A protein and the small-molecule ligand that binds it are described below.
Small molecule (SMILES): CC(=O)N[C@@H]1[C@@H](O)[C@H](O)[C@@H](CO)O[C@H]1O

Binding-site contacts:
Ligand atom O7 contacts residue ASP161 of chain 8.A at 3.7 Å.
Ligand atom O7 contacts residue THR160 of chain 8.A at 2.5 Å.
Ligand atom O5 contacts residue THR160 of chain 8.A at 3.2 Å.
Ligand atom C5 contacts residue ASN154 of chain 8.A at 3.8 Å.
Ligand atom O5 contacts residue ASN154 of chain 8.A at 2.4 Å (h-bond).
Ligand atom C8 contacts residue VAL153 of chain 8.A at 4.4 Å (hydrophobic).
Ligand atom C8 contacts residue ASN154 of chain 8.A at 4.1 Å.
Ligand atom C6 contacts residue HIS158 of chain 8.A at 4.0 Å.
Ligand atom C5 contacts residue THR160 of chain 8.A at 3.7 Å.
Ligand atom C3 contacts residue THR160 of chain 8.A at 3.9 Å.
Ligand atom O3 contacts residue THR160 of chain 8.A at 4.3 Å.
Ligand atom C1 contacts residue THR160 of chain 8.A at 3.0 Å.
Ligand atom N2 contacts residue THR160 of chain 8.A at 3.5 Å.
Ligand atom C4 contacts residue ASN154 of chain 8.A at 4.3 Å.
Ligand atom C4 contacts residue THR160 of chain 8.A at 3.6 Å.
Ligand atom C1 contacts residue ASN154 of chain 8.A at 1.6 Å.
Ligand atom C2 contacts residue THR160 of chain 8.A at 2.7 Å.
Ligand atom C6 contacts residue THR160 of chain 8.A at 3.7 Å.
Ligand atom N2 contacts residue ASN154 of chain 8.A at 3.0 Å (h-bond).
Ligand atom C2 contacts residue ASN154 of chain 8.A at 2.5 Å.
Ligand atom O5 contacts residue HIS158 of chain 8.A at 3.8 Å.
Ligand atom C7 contacts residue THR160 of chain 8.A at 3.4 Å.
Ligand atom O7 contacts residue ASN154 of chain 8.A at 2.7 Å (h-bond).
Ligand atom C3 contacts residue ASN154 of chain 8.A at 3.9 Å.
Ligand atom C8 contacts residue ILE152 of chain 8.A at 4.3 Å (hydrophobic).
Ligand atom O6 contacts residue HIS158 of chain 8.A at 3.4 Å (h-bond).
Ligand atom C7 contacts residue ASN154 of chain 8.A at 3.0 Å.

Sequence of chain 8.A:
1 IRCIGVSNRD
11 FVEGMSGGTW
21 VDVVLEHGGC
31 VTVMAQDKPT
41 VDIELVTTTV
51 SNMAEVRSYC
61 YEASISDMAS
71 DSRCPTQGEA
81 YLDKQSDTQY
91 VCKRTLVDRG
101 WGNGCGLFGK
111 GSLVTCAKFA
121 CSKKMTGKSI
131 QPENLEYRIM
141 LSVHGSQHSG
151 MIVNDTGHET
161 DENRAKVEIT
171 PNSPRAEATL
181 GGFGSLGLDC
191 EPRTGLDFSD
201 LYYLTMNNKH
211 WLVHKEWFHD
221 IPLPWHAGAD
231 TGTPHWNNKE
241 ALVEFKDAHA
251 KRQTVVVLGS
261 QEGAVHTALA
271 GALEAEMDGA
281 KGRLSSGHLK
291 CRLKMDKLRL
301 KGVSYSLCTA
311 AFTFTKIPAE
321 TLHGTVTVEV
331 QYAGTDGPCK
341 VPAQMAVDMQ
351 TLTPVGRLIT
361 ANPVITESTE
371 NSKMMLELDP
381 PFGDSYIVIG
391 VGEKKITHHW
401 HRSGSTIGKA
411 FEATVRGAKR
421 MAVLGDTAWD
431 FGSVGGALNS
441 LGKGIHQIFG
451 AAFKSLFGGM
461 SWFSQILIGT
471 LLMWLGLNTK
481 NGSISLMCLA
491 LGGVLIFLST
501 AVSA